This protein binds this small molecule.
Small molecule (SMILES): CC(=O)N[C@H]1[C@H](O[C@H]2[C@H](O)[C@@H](NC(C)=O)CO[C@@H]2CO)O[C@H](CO)[C@@H](O)[C@@H]1O

Binding-site contacts:
Ligand atom O6 contacts residue GLN833 of chain 1.C at 3.8 Å.
Ligand atom C6 contacts residue GLN833 of chain 1.C at 4.0 Å.
Ligand atom O7 contacts residue ASN830 of chain 1.C at 3.2 Å (h-bond).
Ligand atom C4 contacts residue ASN830 of chain 1.C at 4.2 Å.
Ligand atom N2 contacts residue ASN830 of chain 1.C at 3.0 Å (h-bond).
Ligand atom C5 contacts residue SER832 of chain 1.C at 3.2 Å.
Ligand atom C6 contacts residue SER832 of chain 1.C at 3.7 Å.
Ligand atom C1 contacts residue SER832 of chain 1.C at 3.1 Å.
Ligand atom C8 contacts residue ASN830 of chain 1.C at 3.4 Å.
Ligand atom C7 contacts residue ASN830 of chain 1.C at 2.9 Å.
Ligand atom O5 contacts residue ASN830 of chain 1.C at 2.3 Å (h-bond).
Ligand atom C2 contacts residue ASN830 of chain 1.C at 2.5 Å.
Ligand atom C5 contacts residue ASN830 of chain 1.C at 3.6 Å.
Ligand atom O5 contacts residue SER832 of chain 1.C at 2.9 Å (h-bond).
Ligand atom C1 contacts residue ASN830 of chain 1.C at 1.4 Å.
Ligand atom C3 contacts residue ASN830 of chain 1.C at 3.8 Å.

Sequence of chain 1.C:
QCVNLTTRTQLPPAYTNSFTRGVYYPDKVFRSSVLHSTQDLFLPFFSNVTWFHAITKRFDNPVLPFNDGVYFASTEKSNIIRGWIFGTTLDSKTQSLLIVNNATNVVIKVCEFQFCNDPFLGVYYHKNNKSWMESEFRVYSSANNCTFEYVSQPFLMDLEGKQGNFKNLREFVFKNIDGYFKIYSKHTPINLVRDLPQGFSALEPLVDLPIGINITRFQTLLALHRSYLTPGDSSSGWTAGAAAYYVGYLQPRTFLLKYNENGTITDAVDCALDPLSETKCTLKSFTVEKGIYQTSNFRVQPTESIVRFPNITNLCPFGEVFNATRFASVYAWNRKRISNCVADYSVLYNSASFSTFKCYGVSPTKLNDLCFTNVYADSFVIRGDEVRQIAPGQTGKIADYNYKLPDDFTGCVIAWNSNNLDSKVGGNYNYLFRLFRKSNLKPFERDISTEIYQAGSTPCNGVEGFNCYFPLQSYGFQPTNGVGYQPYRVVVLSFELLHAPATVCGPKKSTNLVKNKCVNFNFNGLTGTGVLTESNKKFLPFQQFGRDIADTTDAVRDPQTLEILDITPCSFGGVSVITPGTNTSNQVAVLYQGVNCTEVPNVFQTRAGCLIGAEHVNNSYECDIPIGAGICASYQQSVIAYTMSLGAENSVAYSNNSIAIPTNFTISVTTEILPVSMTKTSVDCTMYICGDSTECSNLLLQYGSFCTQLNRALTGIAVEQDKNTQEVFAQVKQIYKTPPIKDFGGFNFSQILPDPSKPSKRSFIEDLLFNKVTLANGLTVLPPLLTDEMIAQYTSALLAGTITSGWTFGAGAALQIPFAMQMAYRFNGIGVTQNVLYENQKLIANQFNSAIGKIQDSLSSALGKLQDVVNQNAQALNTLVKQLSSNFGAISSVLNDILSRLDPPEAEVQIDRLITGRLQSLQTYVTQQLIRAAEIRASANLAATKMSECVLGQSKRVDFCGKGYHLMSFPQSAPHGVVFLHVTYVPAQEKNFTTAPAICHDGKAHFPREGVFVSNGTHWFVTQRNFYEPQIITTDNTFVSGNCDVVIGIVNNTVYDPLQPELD